Sequence of chain 2.A:
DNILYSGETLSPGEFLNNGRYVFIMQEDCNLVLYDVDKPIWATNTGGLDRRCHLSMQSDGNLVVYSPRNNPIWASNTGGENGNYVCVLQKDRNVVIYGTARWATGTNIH

Binding-site contacts:
Ligand atom C6 contacts residue ASN83 of chain 1.A at 4.4 Å.
Ligand atom C6 contacts residue ALA100 of chain 1.A at 3.9 Å (hydrophobic).
Ligand atom C2 contacts residue ASN93 of chain 2.A at 3.9 Å.
Ligand atom C4 contacts residue TYR97 of chain 2.A at 3.8 Å (hydrophobic).
Ligand atom O2 contacts residue ASN83 of chain 1.A at 3.2 Å (h-bond).
Ligand atom C6 contacts residue VAL95 of chain 2.A at 4.3 Å (hydrophobic).
Ligand atom C2 contacts residue ASP91 of chain 2.A at 3.4 Å.
Ligand atom O4 contacts residue GLN89 of chain 2.A at 4.5 Å.
Ligand atom O2 contacts residue ASP91 of chain 2.A at 2.6 Å (salt-bridge).
Ligand atom O4 contacts residue TYR97 of chain 2.A at 2.9 Å (h-bond).
Ligand atom C3 contacts residue GLN89 of chain 2.A at 3.9 Å.
Ligand atom C1 contacts residue ASN107 of chain 1.A at 4.2 Å.
Ligand atom O4 contacts residue HIS109 of chain 1.A at 3.6 Å.
Ligand atom C4 contacts residue ASN83 of chain 1.A at 4.2 Å.
Ligand atom O4 contacts residue ASN83 of chain 1.A at 3.3 Å.
Ligand atom C1 contacts residue ASN93 of chain 2.A at 3.6 Å.
Ligand atom C6 contacts residue ASN93 of chain 2.A at 4.3 Å.
Ligand atom C3 contacts residue ASP91 of chain 2.A at 4.3 Å.
Ligand atom C6 contacts residue ALA103 of chain 1.A at 4.2 Å (hydrophobic).
Ligand atom C2 contacts residue GLN89 of chain 2.A at 4.1 Å.
Ligand atom O3 contacts residue TYR97 of chain 2.A at 3.6 Å.
Ligand atom O3 contacts residue GLN89 of chain 2.A at 2.9 Å (h-bond).
Ligand atom O3 contacts residue ASP91 of chain 2.A at 3.9 Å.
Ligand atom C4 contacts residue ASN93 of chain 2.A at 4.2 Å.
Ligand atom O2 contacts residue GLN89 of chain 2.A at 3.2 Å (h-bond).
Ligand atom C2 contacts residue ASN83 of chain 1.A at 4.0 Å.
Ligand atom O4 contacts residue ASN107 of chain 1.A at 3.4 Å (h-bond).
Ligand atom C4 contacts residue GLN89 of chain 2.A at 4.1 Å.
Ligand atom C3 contacts residue ASN83 of chain 1.A at 4.1 Å.
Ligand atom O6 contacts residue ALA103 of chain 1.A at 3.8 Å.
Ligand atom O4 contacts residue ALA100 of chain 1.A at 4.1 Å.
Ligand atom C3 contacts residue TYR97 of chain 2.A at 4.3 Å (hydrophobic).
Ligand atom C6 contacts residue HIS109 of chain 1.A at 4.4 Å.
Ligand atom C5 contacts residue ASN93 of chain 2.A at 4.0 Å.
Ligand atom O5 contacts residue ASN93 of chain 2.A at 3.2 Å (h-bond).
Ligand atom O2 contacts residue ASN93 of chain 2.A at 3.1 Å (h-bond).
Ligand atom C4 contacts residue VAL95 of chain 2.A at 4.1 Å (hydrophobic).
Ligand atom O2 contacts residue ASN107 of chain 1.A at 3.9 Å.
Ligand atom C5 contacts residue ASN83 of chain 1.A at 4.0 Å.
Ligand atom O4 contacts residue VAL95 of chain 2.A at 4.0 Å.

Sequence of chain 1.A:
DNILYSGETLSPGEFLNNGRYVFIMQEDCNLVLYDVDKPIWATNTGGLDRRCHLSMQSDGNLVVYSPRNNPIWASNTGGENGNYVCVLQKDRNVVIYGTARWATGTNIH

A protein and the small-molecule ligand that binds it are described below.
Small molecule (SMILES): OC[C@H]1O[C@H](O[C@@H]2[C@H](O)[C@@H](O)O[C@H](CO)[C@H]2O)[C@@H](O)[C@@H](O)[C@@H]1O